Binding-site contacts:
Ligand atom C3 contacts residue PHE162 of chain 1.C at 4.4 Å (hydrophobic).
Ligand atom O26 contacts residue PHE1 of chain 1.J at 4.5 Å.
Ligand atom C24 contacts residue ARG154 of chain 1.C at 3.1 Å.
Ligand atom C10 contacts residue PHE162 of chain 1.C at 4.2 Å (hydrophobic).
Ligand atom C23 contacts residue LEU158 of chain 1.C at 4.2 Å (hydrophobic).
Ligand atom C23 contacts residue ARG154 of chain 1.C at 3.7 Å.
Ligand atom O25 contacts residue ARG154 of chain 1.C at 3.2 Å (salt-bridge).
Ligand atom C6 contacts residue GLN159 of chain 1.C at 4.0 Å.
Ligand atom C1 contacts residue PHE162 of chain 1.C at 4.4 Å (hydrophobic).
Ligand atom C6 contacts residue PHE162 of chain 1.C at 3.7 Å (hydrophobic).
Ligand atom C7 contacts residue GLN159 of chain 1.C at 4.1 Å.
Ligand atom C4 contacts residue PHE162 of chain 1.C at 4.2 Å (hydrophobic).
Ligand atom C19 contacts residue PHE162 of chain 1.C at 3.5 Å (hydrophobic).
Ligand atom O25 contacts residue PHE1 of chain 1.J at 2.6 Å (h-bond).
Ligand atom C16 contacts residue LEU158 of chain 1.C at 4.3 Å (hydrophobic).
Ligand atom C18 contacts residue LEU158 of chain 1.C at 4.3 Å (hydrophobic).
Ligand atom C18 contacts residue LEU221 of chain 1.C at 3.7 Å (hydrophobic).
Ligand atom C15 contacts residue LYS155 of chain 1.C at 4.4 Å.
Ligand atom O26 contacts residue ARG154 of chain 1.C at 2.9 Å (salt-bridge).
Ligand atom C5 contacts residue PHE162 of chain 1.C at 3.6 Å (hydrophobic).
Ligand atom C21 contacts residue PHE1 of chain 1.J at 3.9 Å (hydrophobic).
Ligand atom O7 contacts residue GLN159 of chain 1.C at 4.5 Å.
Ligand atom C19 contacts residue PHE217 of chain 1.C at 3.6 Å (hydrophobic).
Ligand atom C24 contacts residue PHE1 of chain 1.J at 3.8 Å (hydrophobic).
Ligand atom C15 contacts residue LEU158 of chain 1.C at 4.1 Å (hydrophobic).
Ligand atom C6 contacts residue LEU158 of chain 1.C at 4.3 Å (hydrophobic).

Sequence of chain 1.J:
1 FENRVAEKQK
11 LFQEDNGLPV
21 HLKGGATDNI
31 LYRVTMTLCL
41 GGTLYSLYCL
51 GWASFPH

Sequence of chain 1.C:
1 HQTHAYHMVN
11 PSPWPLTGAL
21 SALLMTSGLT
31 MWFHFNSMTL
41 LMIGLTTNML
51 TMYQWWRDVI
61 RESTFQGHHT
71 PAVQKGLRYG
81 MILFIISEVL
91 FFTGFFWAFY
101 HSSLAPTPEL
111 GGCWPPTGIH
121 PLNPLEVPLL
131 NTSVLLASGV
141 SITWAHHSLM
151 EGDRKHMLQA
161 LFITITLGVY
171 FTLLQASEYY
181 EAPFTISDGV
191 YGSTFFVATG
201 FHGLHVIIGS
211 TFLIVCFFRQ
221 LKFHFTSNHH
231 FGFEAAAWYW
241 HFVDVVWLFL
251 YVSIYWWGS

The small molecule below binds the protein below.
Small molecule (SMILES): C[C@H](CCC(=O)O)[C@H]1CC[C@H]2[C@@H]3[C@H](O)C[C@@H]4C[C@H](O)CC[C@]4(C)[C@H]3C[C@H](O)[C@]12C